A protein and the small-molecule ligand that binds it are described below.
Small molecule (SMILES): O=c1ccn([C@@H]2O[C@H](CO[P](=O)(O)O[P](=O)(O)O[C@H]3O[C@H](CO)[C@@H](O)[C@H](O)[C@H]3F)[C@@H](O)[C@H]2O)c(=O)[nH]1

Binding-site contacts:
Ligand atom C2' contacts residue GLU381 of chain 1.B at 3.3 Å.
Ligand atom O3 contacts residue THR146 of chain 1.B at 3.1 Å.
Ligand atom O2' contacts residue ARG254 of chain 1.B at 2.5 Å (salt-bridge).
Ligand atom C2 contacts residue ASN377 of chain 1.B at 3.3 Å.
Ligand atom O1A contacts residue ASN377 of chain 1.B at 3.0 Å (h-bond).
Ligand atom O1B contacts residue SER283 of chain 1.B at 2.9 Å (h-bond).
Ligand atom N1 contacts residue TRP355 of chain 1.B at 3.5 Å.
Ligand atom C6' contacts residue GLN358 of chain 1.B at 3.5 Å.
Ligand atom O2' contacts residue GLU381 of chain 1.B at 2.7 Å (salt-bridge).
Ligand atom F1 contacts residue ASN377 of chain 1.B at 2.9 Å.
Ligand atom O7' contacts residue ALA356 of chain 1.B at 3.3 Å (h-bond).
Ligand atom C6' contacts residue ALA356 of chain 1.B at 3.5 Å (hydrophobic).
Ligand atom O6' contacts residue GLN358 of chain 1.B at 3.4 Å.
Ligand atom O2A contacts residue TRP376 of chain 1.B at 3.2 Å (h-bond).
Ligand atom O2A contacts residue GLY375 of chain 1.B at 3.0 Å.
Ligand atom O2A contacts residue SER378 of chain 1.B at 3.3 Å (h-bond).
Ligand atom O4 contacts residue GLU397 of chain 1.B at 1.8 Å (salt-bridge).
Ligand atom C6 contacts residue GLN398 of chain 1.B at 2.8 Å.
Ligand atom O2B contacts residue HIS373 of chain 1.B at 3.2 Å (h-bond).
Ligand atom O3' contacts residue GLU381 of chain 1.B at 3.0 Å (salt-bridge).
Ligand atom PB contacts residue HIS373 of chain 1.B at 3.6 Å.
Ligand atom C5' contacts residue SER378 of chain 1.B at 3.5 Å.
Ligand atom C7' contacts residue ALA356 of chain 1.B at 3.5 Å (hydrophobic).
Ligand atom O6 contacts residue GLN398 of chain 1.B at 2.5 Å (h-bond).
Ligand atom N3 contacts residue ALA356 of chain 1.B at 2.7 Å (h-bond).
Ligand atom O4 contacts residue THR146 of chain 1.B at 3.1 Å.
Ligand atom C3' contacts residue GLU381 of chain 1.B at 3.3 Å.
Ligand atom C6 contacts residue ALA396 of chain 1.B at 3.5 Å (hydrophobic).
Ligand atom O2A contacts residue ASN377 of chain 1.B at 2.8 Å (h-bond).
Ligand atom C6' contacts residue TRP355 of chain 1.B at 3.2 Å (hydrophobic).
Ligand atom O6' contacts residue TRP355 of chain 1.B at 3.1 Å.
Ligand atom O5' contacts residue SER378 of chain 1.B at 2.8 Å (h-bond).
Ligand atom C2' contacts residue GLN358 of chain 1.B at 3.0 Å.
Ligand atom O2' contacts residue GLN358 of chain 1.B at 3.2 Å (h-bond).
Ligand atom O3A contacts residue HIS373 of chain 1.B at 2.8 Å (h-bond).
Ligand atom N3 contacts residue TRP355 of chain 1.B at 3.4 Å.
Ligand atom C4 contacts residue GLU397 of chain 1.B at 3.1 Å.
Ligand atom O6' contacts residue ALA356 of chain 1.B at 3.6 Å (h-bond).
Ligand atom O6' contacts residue ARG254 of chain 1.B at 3.4 Å (salt-bridge).
Ligand atom O3 contacts residue TRP376 of chain 1.B at 3.3 Å.

Sequence of chain 1.B:
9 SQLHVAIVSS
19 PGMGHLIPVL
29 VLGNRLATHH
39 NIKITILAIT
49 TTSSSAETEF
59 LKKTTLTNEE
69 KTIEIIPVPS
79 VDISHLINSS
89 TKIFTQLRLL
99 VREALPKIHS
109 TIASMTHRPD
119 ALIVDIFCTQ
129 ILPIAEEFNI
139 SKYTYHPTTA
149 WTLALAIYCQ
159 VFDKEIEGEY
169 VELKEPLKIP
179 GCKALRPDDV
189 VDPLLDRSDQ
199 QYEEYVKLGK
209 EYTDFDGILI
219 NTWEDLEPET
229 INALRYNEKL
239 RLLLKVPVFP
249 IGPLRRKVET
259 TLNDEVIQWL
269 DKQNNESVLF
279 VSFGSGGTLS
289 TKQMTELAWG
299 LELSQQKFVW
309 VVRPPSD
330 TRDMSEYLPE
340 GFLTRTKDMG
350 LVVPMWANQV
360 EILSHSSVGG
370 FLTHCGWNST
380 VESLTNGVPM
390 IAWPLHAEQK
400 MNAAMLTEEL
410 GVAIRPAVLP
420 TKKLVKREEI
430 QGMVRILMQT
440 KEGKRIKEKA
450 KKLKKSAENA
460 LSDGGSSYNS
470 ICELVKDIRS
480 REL